Sequence of chain 1.A:
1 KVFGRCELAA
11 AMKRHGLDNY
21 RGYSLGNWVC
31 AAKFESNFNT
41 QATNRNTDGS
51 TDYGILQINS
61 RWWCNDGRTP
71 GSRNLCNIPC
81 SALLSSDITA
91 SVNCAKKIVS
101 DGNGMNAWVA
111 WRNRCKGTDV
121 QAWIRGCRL

Binding-site contacts:
Ligand atom C9 contacts residue TRP123 of chain 1.A at 3.5 Å (hydrophobic).
Ligand atom C7 contacts residue TRP123 of chain 1.A at 3.8 Å (hydrophobic).
Ligand atom C2 contacts residue ARG5 of chain 1.A at 3.8 Å.
Ligand atom C4 contacts residue TRP123 of chain 1.A at 3.6 Å (hydrophobic).
Ligand atom C2 contacts residue TRP123 of chain 1.A at 3.7 Å (hydrophobic).
Ligand atom C1 contacts residue TRP123 of chain 1.A at 3.9 Å (hydrophobic).
Ligand atom N2 contacts residue TRP123 of chain 1.A at 3.9 Å.
Ligand atom C3 contacts residue TRP123 of chain 1.A at 3.5 Å (hydrophobic).
Ligand atom C6 contacts residue TRP123 of chain 1.A at 3.9 Å (hydrophobic).
Ligand atom CL1 contacts residue TRP123 of chain 1.A at 4.2 Å.
Ligand atom C9 contacts residue ALA122 of chain 1.A at 4.0 Å (hydrophobic).
Ligand atom CL2 contacts residue TRP123 of chain 1.A at 4.2 Å.
Ligand atom N1 contacts residue TRP123 of chain 1.A at 3.6 Å.
Ligand atom CL2 contacts residue LYS33 of chain 1.A at 3.5 Å.
Ligand atom CL1 contacts residue ARG5 of chain 1.A at 4.4 Å.
Ligand atom C8 contacts residue TRP123 of chain 1.A at 3.6 Å (hydrophobic).
Ligand atom C8 contacts residue ALA122 of chain 1.A at 3.8 Å (hydrophobic).

The protein below binds the small molecule below.
Small molecule (SMILES): CC(C)C12[C]3[C]4C5(C)[C]6[C]1[Os]46352(Cl)(Cl)c1n(C)c2ccccc2[n+]1C